Binding-site contacts:
Ligand atom O6 contacts residue ASN288 of chain 1.E at 3.9 Å.
Ligand atom C5 contacts residue ASN288 of chain 1.E at 3.7 Å.
Ligand atom C1 contacts residue ASN288 of chain 1.E at 1.4 Å.
Ligand atom C4 contacts residue ASN288 of chain 1.E at 4.2 Å.
Ligand atom O5 contacts residue ASN288 of chain 1.E at 2.4 Å (h-bond).
Ligand atom C2 contacts residue ASN288 of chain 1.E at 2.5 Å.
Ligand atom C3 contacts residue ASN288 of chain 1.E at 3.8 Å.
Ligand atom N2 contacts residue ASN288 of chain 1.E at 2.9 Å (h-bond).
Ligand atom C7 contacts residue ASN288 of chain 1.E at 4.0 Å.

Sequence of chain 1.E:
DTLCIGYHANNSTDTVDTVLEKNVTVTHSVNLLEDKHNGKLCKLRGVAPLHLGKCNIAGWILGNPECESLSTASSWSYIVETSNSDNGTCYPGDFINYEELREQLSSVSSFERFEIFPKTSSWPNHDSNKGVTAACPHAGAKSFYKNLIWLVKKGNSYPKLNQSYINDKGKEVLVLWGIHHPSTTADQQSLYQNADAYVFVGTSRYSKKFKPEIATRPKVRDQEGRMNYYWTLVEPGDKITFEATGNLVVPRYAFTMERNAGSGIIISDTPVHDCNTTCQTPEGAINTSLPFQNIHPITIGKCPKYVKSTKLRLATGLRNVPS

A small-molecule ligand and the protein it binds are described below.
Small molecule (SMILES): CC(=O)N[C@@H]1[C@@H](O)[C@H](O)[C@@H](CO)O[C@H]1O